The small molecule below binds the protein below.
Small molecule (SMILES): NCC(=O)N[C@@H]1O[C@H](COP(=O)([O-])[O-])[C@@H](O)[C@H]1O

Sequence of chain 1.A:
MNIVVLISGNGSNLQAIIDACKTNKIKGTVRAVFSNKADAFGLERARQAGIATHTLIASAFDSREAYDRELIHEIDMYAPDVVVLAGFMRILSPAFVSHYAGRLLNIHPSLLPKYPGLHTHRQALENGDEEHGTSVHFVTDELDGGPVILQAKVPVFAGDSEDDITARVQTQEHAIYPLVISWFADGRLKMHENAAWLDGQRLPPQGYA

Binding-site contacts:
Ligand atom O16 contacts residue SER12 of chain 1.A at 3.5 Å (h-bond).
Ligand atom C3 contacts residue PRO109 of chain 1.A at 4.0 Å (hydrophobic).
Ligand atom O17 contacts residue ASN10 of chain 1.A at 3.8 Å.
Ligand atom O6 contacts residue GLN170 of chain 1.A at 2.9 Å (h-bond).
Ligand atom O8 contacts residue GLU173 of chain 1.A at 2.5 Å (salt-bridge).
Ligand atom N19 contacts residue PRO109 of chain 1.A at 3.9 Å.
Ligand atom O18 contacts residue ASN10 of chain 1.A at 3.3 Å (h-bond).
Ligand atom O22 contacts residue PRO109 of chain 1.A at 3.9 Å.
Ligand atom O18 contacts residue GLY11 of chain 1.A at 3.1 Å (h-bond).
Ligand atom C1 contacts residue GLU173 of chain 1.A at 3.2 Å.
Ligand atom O12 contacts residue GLN170 of chain 1.A at 3.1 Å (h-bond).
Ligand atom O17 contacts residue GLY11 of chain 1.A at 3.8 Å.
Ligand atom P15 contacts residue GLY11 of chain 1.A at 3.8 Å.
Ligand atom N24 contacts residue ASP144 of chain 1.A at 4.0 Å.
Ligand atom C23 contacts residue DZF1 of chain 1.F at 3.7 Å.
Ligand atom C2 contacts residue ILE107 of chain 1.A at 3.9 Å (hydrophobic).
Ligand atom N24 contacts residue DZF1 of chain 1.F at 3.3 Å (h-bond).
Ligand atom C1 contacts residue GLN170 of chain 1.A at 3.8 Å.
Ligand atom C5 contacts residue GLN170 of chain 1.A at 4.0 Å.
Ligand atom O8 contacts residue ILE107 of chain 1.A at 3.7 Å.
Ligand atom C1 contacts residue ASN13 of chain 1.A at 4.0 Å.
Ligand atom C21 contacts residue MET89 of chain 1.A at 3.9 Å (hydrophobic).
Ligand atom C21 contacts residue PRO109 of chain 1.A at 3.9 Å (hydrophobic).
Ligand atom N19 contacts residue ILE107 of chain 1.A at 3.5 Å (h-bond).
Ligand atom O4 contacts residue GLY87 of chain 1.A at 3.7 Å.
Ligand atom O16 contacts residue GLY11 of chain 1.A at 4.0 Å.
Ligand atom N24 contacts residue HIS108 of chain 1.A at 3.2 Å.
Ligand atom P15 contacts residue GLN170 of chain 1.A at 4.0 Å.
Ligand atom C10 contacts residue GLY87 of chain 1.A at 3.7 Å.
Ligand atom O4 contacts residue MET89 of chain 1.A at 4.1 Å.
Ligand atom O17 contacts residue GLN170 of chain 1.A at 3.6 Å.
Ligand atom O8 contacts residue PRO109 of chain 1.A at 3.4 Å.
Ligand atom O17 contacts residue SER12 of chain 1.A at 2.6 Å (h-bond).
Ligand atom P15 contacts residue SER12 of chain 1.A at 3.7 Å.
Ligand atom O12 contacts residue ASN13 of chain 1.A at 4.0 Å.
Ligand atom C2 contacts residue GLU173 of chain 1.A at 3.6 Å.
Ligand atom O16 contacts residue ASN13 of chain 1.A at 3.1 Å (h-bond).
Ligand atom O6 contacts residue GLU173 of chain 1.A at 2.5 Å (salt-bridge).
Ligand atom O22 contacts residue MET89 of chain 1.A at 3.7 Å.
Ligand atom O16 contacts residue ALA86 of chain 1.A at 4.0 Å.